This small molecule binds to this protein.
Small molecule (SMILES): CCCCCCCCCC(=O)N(CCO)C[C@@H](O)[C@@H](O)[C@@H](O)[C@@H](O)CO

Binding-site contacts:
Ligand atom C37 contacts residue GLU155 of chain 1.B at 4.1 Å.
Ligand atom C9 contacts residue TRP151 of chain 1.B at 4.0 Å (hydrophobic).
Ligand atom O47 contacts residue GLU155 of chain 1.B at 3.1 Å.
Ligand atom O51 contacts residue GLU155 of chain 1.B at 3.2 Å (salt-bridge).
Ligand atom O47 contacts residue ARG153 of chain 1.B at 3.7 Å.
Ligand atom O49 contacts residue ASN174 of chain 1.B at 4.2 Å.
Ligand atom C15 contacts residue TRP151 of chain 1.B at 3.9 Å (hydrophobic).
Ligand atom C41 contacts residue ASP154 of chain 1.B at 3.9 Å.
Ligand atom C37 contacts residue ASN174 of chain 1.B at 4.1 Å.
Ligand atom C37 contacts residue ARG153 of chain 1.B at 3.9 Å.
Ligand atom C43 contacts residue ASP154 of chain 1.B at 3.5 Å.
Ligand atom C36 contacts residue GLU155 of chain 1.B at 3.8 Å.
Ligand atom O44 contacts residue Y011 of chain 1.M at 4.3 Å.
Ligand atom O63 contacts residue HIS150 of chain 1.B at 4.0 Å.
Ligand atom O49 contacts residue Y011 of chain 1.M at 3.1 Å (h-bond).
Ligand atom C60 contacts residue HIS150 of chain 1.B at 3.9 Å.
Ligand atom O63 contacts residue TRP151 of chain 1.B at 4.3 Å.
Ligand atom C1 contacts residue ALA180 of chain 1.B at 4.2 Å (hydrophobic).
Ligand atom C1 contacts residue TYR177 of chain 1.B at 3.6 Å (hydrophobic).
Ligand atom C18 contacts residue TRP151 of chain 1.B at 3.6 Å (hydrophobic).
Ligand atom C60 contacts residue TRP151 of chain 1.B at 3.9 Å (hydrophobic).
Ligand atom C41 contacts residue GLU155 of chain 1.B at 4.0 Å.
Ligand atom C37 contacts residue ASP154 of chain 1.B at 3.7 Å.
Ligand atom C42 contacts residue Y011 of chain 1.M at 4.3 Å.
Ligand atom C27 contacts residue TRP151 of chain 1.B at 4.0 Å (hydrophobic).
Ligand atom O47 contacts residue ASN174 of chain 1.B at 4.2 Å.
Ligand atom C43 contacts residue Y011 of chain 1.M at 3.7 Å.
Ligand atom C27 contacts residue ASN174 of chain 1.B at 4.1 Å.
Ligand atom O53 contacts residue Y011 of chain 1.M at 3.7 Å.
Ligand atom N33 contacts residue ARG153 of chain 1.B at 3.9 Å.
Ligand atom C12 contacts residue TRP151 of chain 1.B at 4.1 Å (hydrophobic).
Ligand atom O44 contacts residue ASP154 of chain 1.B at 3.6 Å.
Ligand atom C35 contacts residue ARG153 of chain 1.B at 3.6 Å.
Ligand atom C40 contacts residue ASP154 of chain 1.B at 4.2 Å.
Ligand atom C42 contacts residue ASP154 of chain 1.B at 4.2 Å.
Ligand atom O47 contacts residue ASP154 of chain 1.B at 2.5 Å (salt-bridge).
Ligand atom C36 contacts residue ARG153 of chain 1.B at 4.0 Å.
Ligand atom C60 contacts residue ARG153 of chain 1.B at 3.9 Å.
Ligand atom C12 contacts residue TYR177 of chain 1.B at 4.2 Å (hydrophobic).
Ligand atom C30 contacts residue ASN174 of chain 1.B at 4.1 Å.

Sequence of chain 1.B:
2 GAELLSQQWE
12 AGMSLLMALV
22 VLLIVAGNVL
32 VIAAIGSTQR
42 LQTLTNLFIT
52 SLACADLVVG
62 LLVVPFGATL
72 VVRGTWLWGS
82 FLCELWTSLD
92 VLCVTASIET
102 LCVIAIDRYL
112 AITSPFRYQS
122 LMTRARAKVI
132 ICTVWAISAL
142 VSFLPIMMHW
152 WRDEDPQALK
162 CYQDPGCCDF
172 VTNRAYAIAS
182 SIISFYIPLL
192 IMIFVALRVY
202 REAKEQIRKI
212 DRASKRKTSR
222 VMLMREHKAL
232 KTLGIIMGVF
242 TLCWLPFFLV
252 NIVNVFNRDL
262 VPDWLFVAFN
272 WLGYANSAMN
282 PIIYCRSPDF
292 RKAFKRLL